The small molecule below binds the protein below.
Small molecule (SMILES): Nc1ncnc2c1ncn2[C@@H]1O[C@H](CO[P](=O)(O)C[P](=O)(O)OP(=O)(O)O)[C@@H](O)[C@H]1O

Binding-site contacts:
Ligand atom N7 contacts residue VAL411 of chain 1.A at 3.1 Å.
Ligand atom C3A contacts residue ASN412 of chain 1.A at 3.6 Å.
Ligand atom O3B contacts residue SER49 of chain 1.A at 3.3 Å.
Ligand atom C6 contacts residue GLY98 of chain 1.A at 3.6 Å.
Ligand atom O2B contacts residue SER49 of chain 1.A at 3.0 Å (h-bond).
Ligand atom C4' contacts residue ARG416 of chain 1.A at 3.6 Å.
Ligand atom O1B contacts residue CA1 of chain 1.C at 2.6 Å.
Ligand atom N6 contacts residue VAL406 of chain 1.A at 2.9 Å (h-bond).
Ligand atom O2B contacts residue LYS144 of chain 1.A at 3.3 Å (salt-bridge).
Ligand atom O2G contacts residue CA1 of chain 1.C at 2.5 Å.
Ligand atom O1A contacts residue ASP47 of chain 1.A at 3.4 Å (salt-bridge).
Ligand atom O2A contacts residue ARG416 of chain 1.A at 2.7 Å (salt-bridge).
Ligand atom O2G contacts residue ASP99 of chain 1.A at 2.9 Å (salt-bridge).
Ligand atom O3G contacts residue THR52 of chain 1.A at 3.0 Å (h-bond).
Ligand atom PG contacts residue THR52 of chain 1.A at 3.3 Å.
Ligand atom O3' contacts residue ARG416 of chain 1.A at 3.2 Å (salt-bridge).
Ligand atom O4' contacts residue ASN412 of chain 1.A at 3.6 Å.
Ligand atom N6 contacts residue GLY98 of chain 1.A at 3.2 Å (h-bond).
Ligand atom PG contacts residue ASP99 of chain 1.A at 3.6 Å.
Ligand atom O1B contacts residue ILE48 of chain 1.A at 3.4 Å (h-bond).
Ligand atom O1B contacts residue ASP47 of chain 1.A at 3.1 Å (salt-bridge).
Ligand atom N6 contacts residue THR405 of chain 1.A at 3.6 Å.
Ligand atom C2 contacts residue ALA97 of chain 1.A at 3.4 Å (hydrophobic).
Ligand atom O4' contacts residue ALA415 of chain 1.A at 3.6 Å.
Ligand atom C8 contacts residue ASN412 of chain 1.A at 3.3 Å.
Ligand atom O3G contacts residue PHE51 of chain 1.A at 2.9 Å (h-bond).
Ligand atom O3G contacts residue GLY50 of chain 1.A at 3.0 Å (h-bond).
Ligand atom O2A contacts residue GLY452 of chain 1.A at 3.3 Å.
Ligand atom O3B contacts residue GLY50 of chain 1.A at 3.4 Å (h-bond).
Ligand atom O1G contacts residue THR52 of chain 1.A at 2.5 Å (h-bond).
Ligand atom C6 contacts residue ALA97 of chain 1.A at 3.6 Å (hydrophobic).
Ligand atom O1G contacts residue ASN412 of chain 1.A at 2.8 Å (h-bond).
Ligand atom PA contacts residue ARG416 of chain 1.A at 3.6 Å.
Ligand atom C2 contacts residue PHE336 of chain 1.A at 3.2 Å (hydrophobic).
Ligand atom C1' contacts residue ALA415 of chain 1.A at 3.5 Å (hydrophobic).
Ligand atom PB contacts residue CA1 of chain 1.C at 3.6 Å.
Ligand atom N1 contacts residue ALA97 of chain 1.A at 3.3 Å.
Ligand atom C5' contacts residue ARG416 of chain 1.A at 3.5 Å.
Ligand atom O5' contacts residue ARG416 of chain 1.A at 3.3 Å (salt-bridge).
Ligand atom O3G contacts residue ASP99 of chain 1.A at 3.3 Å (salt-bridge).

Sequence of chain 1.A:
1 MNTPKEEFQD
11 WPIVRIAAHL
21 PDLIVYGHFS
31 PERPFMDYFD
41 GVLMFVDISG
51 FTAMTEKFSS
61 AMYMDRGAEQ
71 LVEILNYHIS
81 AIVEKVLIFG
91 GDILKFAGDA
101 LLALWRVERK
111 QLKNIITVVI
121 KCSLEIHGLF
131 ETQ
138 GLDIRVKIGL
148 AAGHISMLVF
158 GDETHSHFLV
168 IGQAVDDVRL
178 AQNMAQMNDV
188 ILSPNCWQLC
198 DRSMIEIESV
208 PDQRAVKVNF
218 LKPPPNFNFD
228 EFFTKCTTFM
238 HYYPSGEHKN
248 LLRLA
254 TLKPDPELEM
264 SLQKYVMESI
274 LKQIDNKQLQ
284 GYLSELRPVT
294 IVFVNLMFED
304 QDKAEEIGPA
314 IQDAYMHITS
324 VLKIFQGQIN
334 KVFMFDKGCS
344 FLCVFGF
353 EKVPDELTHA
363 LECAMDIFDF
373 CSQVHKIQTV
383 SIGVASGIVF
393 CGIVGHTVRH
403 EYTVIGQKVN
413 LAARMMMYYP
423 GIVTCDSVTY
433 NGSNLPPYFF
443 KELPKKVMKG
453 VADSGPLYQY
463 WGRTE